Binding-site contacts:
Ligand atom C1 contacts residue ALA377 of chain 6.B at 3.7 Å (hydrophobic).
Ligand atom C2 contacts residue CYS431 of chain 6.B at 3.7 Å (hydrophobic).
Ligand atom C3 contacts residue CYS434 of chain 6.B at 3.3 Å (hydrophobic).
Ligand atom C3 contacts residue HIS69 of chain 6.B at 3.5 Å.
Ligand atom O3 contacts residue ASN382 of chain 6.B at 3.1 Å.
Ligand atom C3 contacts residue CYS65 of chain 6.B at 3.1 Å (hydrophobic).
Ligand atom O3 contacts residue ALA377 of chain 6.B at 3.4 Å.
Ligand atom FE contacts residue CYS434 of chain 6.B at 2.5 Å.
Ligand atom C2 contacts residue THR402 of chain 6.B at 3.8 Å.
Ligand atom NI contacts residue CYS65 of chain 6.B at 2.5 Å.
Ligand atom C3 contacts residue PRO401 of chain 6.B at 3.5 Å (hydrophobic).
Ligand atom C2 contacts residue PRO401 of chain 6.B at 3.5 Å (hydrophobic).
Ligand atom C1 contacts residue CYS65 of chain 6.B at 3.1 Å (hydrophobic).
Ligand atom O3 contacts residue VAL400 of chain 6.B at 3.6 Å.
Ligand atom O3 contacts residue CYS65 of chain 6.B at 3.9 Å.
Ligand atom N2 contacts residue CYS431 of chain 6.B at 3.8 Å.
Ligand atom N1 contacts residue PRO378 of chain 6.B at 3.2 Å.
Ligand atom N1 contacts residue CYS65 of chain 6.B at 3.5 Å.
Ligand atom C2 contacts residue CYS434 of chain 6.B at 3.1 Å (hydrophobic).
Ligand atom C1 contacts residue PRO378 of chain 6.B at 4.1 Å (hydrophobic).
Ligand atom N2 contacts residue CYS434 of chain 6.B at 3.4 Å.
Ligand atom C1 contacts residue ARG379 of chain 6.B at 3.5 Å.
Ligand atom C3 contacts residue VAL400 of chain 6.B at 3.6 Å (hydrophobic).
Ligand atom N2 contacts residue PRO401 of chain 6.B at 3.3 Å.
Ligand atom C2 contacts residue ARG379 of chain 6.B at 3.8 Å.
Ligand atom C2 contacts residue VAL400 of chain 6.B at 3.8 Å (hydrophobic).
Ligand atom N2 contacts residue ARG379 of chain 6.B at 3.9 Å.
Ligand atom FE contacts residue CYS65 of chain 6.B at 2.4 Å.
Ligand atom N2 contacts residue THR402 of chain 6.B at 2.8 Å (h-bond).
Ligand atom NI contacts residue CYS434 of chain 6.B at 2.6 Å.
Ligand atom NI contacts residue CYS431 of chain 6.B at 2.4 Å.
Ligand atom N1 contacts residue ARG379 of chain 6.B at 3.0 Å (salt-bridge).
Ligand atom NI contacts residue CYS62 of chain 6.B at 2.3 Å.
Ligand atom O3 contacts residue HIS69 of chain 6.B at 3.5 Å.
Ligand atom O3 contacts residue ALA68 of chain 6.B at 3.6 Å.
Ligand atom N2 contacts residue VAL400 of chain 6.B at 3.9 Å.
Ligand atom N1 contacts residue ALA377 of chain 6.B at 3.4 Å.
Ligand atom O3 contacts residue PRO401 of chain 6.B at 3.4 Å.
Ligand atom C3 contacts residue ALA68 of chain 6.B at 4.1 Å (hydrophobic).
Ligand atom C3 contacts residue ALA377 of chain 6.B at 3.7 Å (hydrophobic).

Sequence of chain 6.B:
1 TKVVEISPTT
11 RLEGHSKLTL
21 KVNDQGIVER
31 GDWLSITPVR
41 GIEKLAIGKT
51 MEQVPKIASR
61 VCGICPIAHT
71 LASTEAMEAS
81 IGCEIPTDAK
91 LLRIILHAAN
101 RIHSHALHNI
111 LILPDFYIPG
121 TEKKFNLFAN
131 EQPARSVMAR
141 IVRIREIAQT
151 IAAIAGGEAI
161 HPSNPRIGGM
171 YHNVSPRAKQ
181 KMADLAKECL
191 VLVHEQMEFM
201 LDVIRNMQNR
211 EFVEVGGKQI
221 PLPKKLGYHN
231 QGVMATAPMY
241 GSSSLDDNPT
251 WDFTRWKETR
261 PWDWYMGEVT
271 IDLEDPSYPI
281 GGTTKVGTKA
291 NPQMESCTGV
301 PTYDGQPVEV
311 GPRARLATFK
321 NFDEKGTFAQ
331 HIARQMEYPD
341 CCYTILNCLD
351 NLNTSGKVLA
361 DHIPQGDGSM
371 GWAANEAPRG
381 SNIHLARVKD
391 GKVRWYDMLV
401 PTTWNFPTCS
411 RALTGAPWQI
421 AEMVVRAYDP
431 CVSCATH

A protein and the small-molecule ligand that binds it are described below.
Small molecule (SMILES): N#C[Fe]([Ni])(C#N)C=O